Binding-site contacts:
Ligand atom O1 contacts residue HIS108 of chain 1.B at 3.3 Å.
Ligand atom C2 contacts residue LYS110 of chain 1.B at 2.2 Å.
Ligand atom C1 contacts residue ASN89 of chain 1.B at 3.9 Å.
Ligand atom C2 contacts residue LEU113 of chain 1.B at 4.4 Å (hydrophobic).
Ligand atom O1 contacts residue ASN89 of chain 1.B at 3.0 Å (h-bond).
Ligand atom C1 contacts residue HIS108 of chain 1.B at 3.8 Å.
Ligand atom C3 contacts residue HIS108 of chain 1.B at 4.2 Å.
Ligand atom C1 contacts residue LYS110 of chain 1.B at 1.4 Å.
Ligand atom C2 contacts residue HIS108 of chain 1.B at 4.5 Å.
Ligand atom C3 contacts residue LYS110 of chain 1.B at 3.3 Å.
Ligand atom O1 contacts residue LYS110 of chain 1.B at 2.5 Å (salt-bridge).

This small molecule binds to this protein.
Small molecule (SMILES): O=C(O)/C=C/c1ccc(O)cc1

Sequence of chain 1.B:
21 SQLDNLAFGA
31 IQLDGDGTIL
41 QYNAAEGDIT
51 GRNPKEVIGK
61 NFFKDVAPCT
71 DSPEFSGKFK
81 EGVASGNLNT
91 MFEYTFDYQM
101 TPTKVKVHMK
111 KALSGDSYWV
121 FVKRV